This small molecule binds to this protein.
Small molecule (SMILES): O=C(O)CCC(=O)C(=O)O

Binding-site contacts:
Ligand atom C1 contacts residue HIS149 of chain 1.A at 4.0 Å.
Ligand atom O4 contacts residue VAL219 of chain 1.A at 4.0 Å.
Ligand atom O4 contacts residue TYR208 of chain 1.A at 2.7 Å (h-bond).
Ligand atom O1 contacts residue ASN232 of chain 1.A at 2.7 Å (h-bond).
Ligand atom C5 contacts residue TYR208 of chain 1.A at 3.3 Å (hydrophobic).
Ligand atom C3 contacts residue ILE158 of chain 1.A at 4.2 Å (hydrophobic).
Ligand atom C2 contacts residue HIS146 of chain 1.A at 3.6 Å.
Ligand atom C5 contacts residue ILE158 of chain 1.A at 4.0 Å (hydrophobic).
Ligand atom C4 contacts residue VAL219 of chain 1.A at 3.9 Å (hydrophobic).
Ligand atom C4 contacts residue ILE158 of chain 1.A at 4.1 Å (hydrophobic).
Ligand atom C1 contacts residue ASN232 of chain 1.A at 3.1 Å.
Ligand atom C2 contacts residue HIS149 of chain 1.A at 3.9 Å.
Ligand atom O4 contacts residue ARG228 of chain 1.A at 2.8 Å (salt-bridge).
Ligand atom C2 contacts residue HIS217 of chain 1.A at 4.2 Å.
Ligand atom O1 contacts residue ILE230 of chain 1.A at 3.9 Å.
Ligand atom O3 contacts residue ARG228 of chain 1.A at 2.6 Å (salt-bridge).
Ligand atom C5 contacts residue VAL219 of chain 1.A at 3.5 Å (hydrophobic).
Ligand atom C2 contacts residue NI1 of chain 1.E at 2.9 Å.
Ligand atom C5 contacts residue ARG228 of chain 1.A at 3.4 Å.
Ligand atom C1 contacts residue NI1 of chain 1.E at 2.9 Å.
Ligand atom O2 contacts residue HIS146 of chain 1.A at 3.8 Å.
Ligand atom O5 contacts residue NI1 of chain 1.E at 2.2 Å (h-bond).
Ligand atom O5 contacts residue HIS149 of chain 1.A at 3.1 Å (h-bond).
Ligand atom O1 contacts residue HIS146 of chain 1.A at 3.7 Å.
Ligand atom O2 contacts residue ASN232 of chain 1.A at 3.0 Å (h-bond).
Ligand atom C1 contacts residue ILE158 of chain 1.A at 4.2 Å (hydrophobic).
Ligand atom O1 contacts residue ILE158 of chain 1.A at 4.0 Å.
Ligand atom C3 contacts residue HIS146 of chain 1.A at 3.8 Å.
Ligand atom O2 contacts residue NI1 of chain 1.E at 2.2 Å (h-bond).
Ligand atom O4 contacts residue ILE158 of chain 1.A at 3.7 Å.
Ligand atom O1 contacts residue NI1 of chain 1.E at 4.1 Å.
Ligand atom C3 contacts residue ILE230 of chain 1.A at 3.9 Å (hydrophobic).
Ligand atom O5 contacts residue HIS146 of chain 1.A at 4.1 Å.
Ligand atom O5 contacts residue HIS217 of chain 1.A at 3.1 Å (h-bond).
Ligand atom O2 contacts residue ORN1 of chain 1.G at 3.6 Å.
Ligand atom O3 contacts residue ILE230 of chain 1.A at 3.6 Å.
Ligand atom O2 contacts residue HIS149 of chain 1.A at 3.4 Å (h-bond).
Ligand atom C4 contacts residue TYR208 of chain 1.A at 3.2 Å (hydrophobic).
Ligand atom O3 contacts residue VAL219 of chain 1.A at 3.4 Å.
Ligand atom C1 contacts residue HIS146 of chain 1.A at 3.5 Å.

Sequence of chain 1.A:
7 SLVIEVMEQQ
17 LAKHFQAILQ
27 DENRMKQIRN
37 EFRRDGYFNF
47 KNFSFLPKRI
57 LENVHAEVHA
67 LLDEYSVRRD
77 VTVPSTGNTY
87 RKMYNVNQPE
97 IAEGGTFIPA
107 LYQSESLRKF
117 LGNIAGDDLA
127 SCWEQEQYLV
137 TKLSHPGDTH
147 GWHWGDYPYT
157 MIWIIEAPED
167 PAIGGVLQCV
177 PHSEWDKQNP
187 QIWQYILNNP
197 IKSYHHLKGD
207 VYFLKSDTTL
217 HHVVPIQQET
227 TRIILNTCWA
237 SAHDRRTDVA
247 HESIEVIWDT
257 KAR